Binding-site contacts:
Ligand atom C5 contacts residue TYR345 of chain 1.V at 3.3 Å (hydrophobic).
Ligand atom O1G contacts residue ALA159 of chain 1.V at 3.4 Å.
Ligand atom O3G contacts residue ARG375 of chain 1.U at 2.4 Å (salt-bridge).
Ligand atom O1B contacts residue GLY162 of chain 1.V at 2.6 Å (h-bond).
Ligand atom N1 contacts residue TYR345 of chain 1.V at 3.5 Å.
Ligand atom O1A contacts residue LYS163 of chain 1.V at 3.3 Å (salt-bridge).
Ligand atom O3G contacts residue MG1 of chain 1.CB at 3.2 Å.
Ligand atom PG contacts residue MG1 of chain 1.CB at 3.1 Å.
Ligand atom PG contacts residue LYS163 of chain 1.V at 3.5 Å.
Ligand atom C4 contacts residue TYR345 of chain 1.V at 3.4 Å (hydrophobic).
Ligand atom O2B contacts residue THR164 of chain 1.V at 2.7 Å (h-bond).
Ligand atom O1G contacts residue LYS163 of chain 1.V at 3.6 Å (salt-bridge).
Ligand atom N3B contacts residue LYS163 of chain 1.V at 3.0 Å (salt-bridge).
Ligand atom O1A contacts residue VAL165 of chain 1.V at 3.2 Å (h-bond).
Ligand atom PB contacts residue MG1 of chain 1.CB at 3.4 Å.
Ligand atom N1 contacts residue ALA421 of chain 1.V at 3.4 Å.
Ligand atom N3B contacts residue ARG375 of chain 1.U at 3.2 Å (salt-bridge).
Ligand atom N3B contacts residue GLY160 of chain 1.V at 2.7 Å (h-bond).
Ligand atom O2G contacts residue MG1 of chain 1.CB at 2.1 Å.
Ligand atom O2B contacts residue MG1 of chain 1.CB at 2.2 Å.
Ligand atom C1' contacts residue TYR345 of chain 1.V at 3.6 Å (hydrophobic).
Ligand atom O3A contacts residue ARG375 of chain 1.U at 3.0 Å (salt-bridge).
Ligand atom C8 contacts residue TYR345 of chain 1.V at 3.6 Å (hydrophobic).
Ligand atom O1A contacts residue GLY162 of chain 1.V at 3.0 Å.
Ligand atom C5' contacts residue GLY160 of chain 1.V at 3.4 Å.
Ligand atom PG contacts residue ARG375 of chain 1.U at 3.4 Å.
Ligand atom N6 contacts residue PHE418 of chain 1.V at 3.3 Å.
Ligand atom C6 contacts residue ALA421 of chain 1.V at 3.5 Å (hydrophobic).
Ligand atom O1B contacts residue LYS163 of chain 1.V at 2.7 Å (salt-bridge).
Ligand atom O3A contacts residue GLY160 of chain 1.V at 3.5 Å.
Ligand atom C6 contacts residue TYR345 of chain 1.V at 3.5 Å (hydrophobic).
Ligand atom O2G contacts residue LYS163 of chain 1.V at 3.2 Å (salt-bridge).
Ligand atom C2 contacts residue TYR345 of chain 1.V at 3.6 Å (hydrophobic).
Ligand atom O1A contacts residue THR164 of chain 1.V at 3.2 Å (h-bond).
Ligand atom O3G contacts residue ARG190 of chain 1.V at 2.7 Å (salt-bridge).
Ligand atom N9 contacts residue TYR345 of chain 1.V at 3.3 Å.
Ligand atom N7 contacts residue TYR345 of chain 1.V at 3.6 Å.
Ligand atom O1B contacts residue VAL161 of chain 1.V at 3.3 Å (h-bond).
Ligand atom N7 contacts residue VAL165 of chain 1.V at 3.5 Å.
Ligand atom O2' contacts residue PHE424 of chain 1.V at 3.1 Å.

Sequence of chain 1.V:
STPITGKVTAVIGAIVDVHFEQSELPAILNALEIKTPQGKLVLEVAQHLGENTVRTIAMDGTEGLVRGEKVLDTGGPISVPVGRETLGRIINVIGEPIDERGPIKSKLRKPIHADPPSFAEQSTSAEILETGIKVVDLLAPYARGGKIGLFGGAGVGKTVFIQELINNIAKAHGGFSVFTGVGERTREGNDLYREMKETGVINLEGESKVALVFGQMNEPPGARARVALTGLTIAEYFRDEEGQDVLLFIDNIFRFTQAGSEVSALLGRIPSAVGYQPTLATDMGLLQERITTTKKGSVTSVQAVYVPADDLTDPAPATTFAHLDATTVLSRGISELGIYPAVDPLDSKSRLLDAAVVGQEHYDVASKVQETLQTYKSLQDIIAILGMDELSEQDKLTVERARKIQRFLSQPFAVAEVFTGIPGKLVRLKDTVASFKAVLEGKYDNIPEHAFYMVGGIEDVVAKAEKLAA

Sequence of chain 1.U:
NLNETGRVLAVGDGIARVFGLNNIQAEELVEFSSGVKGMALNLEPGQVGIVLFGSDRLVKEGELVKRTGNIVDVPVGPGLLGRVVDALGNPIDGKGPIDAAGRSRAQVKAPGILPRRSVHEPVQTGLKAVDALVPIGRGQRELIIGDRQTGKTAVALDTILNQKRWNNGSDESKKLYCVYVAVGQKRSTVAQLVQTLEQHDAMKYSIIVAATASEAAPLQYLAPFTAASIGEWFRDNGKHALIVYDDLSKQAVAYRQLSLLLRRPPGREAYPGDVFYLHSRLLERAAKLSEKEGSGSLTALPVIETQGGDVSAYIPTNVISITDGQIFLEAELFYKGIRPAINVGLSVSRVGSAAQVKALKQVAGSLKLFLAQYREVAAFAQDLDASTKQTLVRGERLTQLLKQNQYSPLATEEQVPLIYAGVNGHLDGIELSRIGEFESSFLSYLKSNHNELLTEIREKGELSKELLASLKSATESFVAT

A small-molecule ligand and the protein it binds are described below.
Small molecule (SMILES): Nc1ncnc2c1ncn2[C@@H]1O[C@H](CO[P](=O)(O)O[P](=O)(O)NP(=O)(O)O)[C@@H](O)[C@H]1O